Sequence of chain 1.B:
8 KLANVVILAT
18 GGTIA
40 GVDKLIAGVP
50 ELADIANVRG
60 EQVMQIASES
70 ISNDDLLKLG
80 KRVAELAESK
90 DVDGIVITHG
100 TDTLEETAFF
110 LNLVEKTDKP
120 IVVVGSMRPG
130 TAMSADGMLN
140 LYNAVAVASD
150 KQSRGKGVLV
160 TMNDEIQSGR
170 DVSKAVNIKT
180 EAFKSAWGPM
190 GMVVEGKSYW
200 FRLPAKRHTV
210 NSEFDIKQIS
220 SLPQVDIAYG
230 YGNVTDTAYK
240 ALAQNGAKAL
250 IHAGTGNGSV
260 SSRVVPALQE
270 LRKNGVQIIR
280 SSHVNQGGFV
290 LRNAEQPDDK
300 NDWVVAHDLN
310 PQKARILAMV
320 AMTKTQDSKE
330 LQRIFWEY

Binding-site contacts:
Ligand atom OXT contacts residue GLY99 of chain 1.B at 3.4 Å.
Ligand atom OXT contacts residue THR100 of chain 1.B at 3.4 Å (h-bond).
Ligand atom CD contacts residue THR100 of chain 1.B at 3.7 Å.
Ligand atom O contacts residue ALA66 of chain 1.B at 3.5 Å.
Ligand atom CA contacts residue GLU294 of chain 1.A at 3.6 Å.
Ligand atom OE1 contacts residue THR100 of chain 1.B at 2.7 Å (h-bond).
Ligand atom CA contacts residue ASP101 of chain 1.B at 4.0 Å.
Ligand atom O contacts residue ILE65 of chain 1.B at 4.2 Å.
Ligand atom OE1 contacts residue GLY99 of chain 1.B at 4.0 Å.
Ligand atom O contacts residue SER67 of chain 1.B at 2.9 Å (h-bond).
Ligand atom C contacts residue GLY99 of chain 1.B at 3.7 Å.
Ligand atom O contacts residue GLY19 of chain 1.B at 3.6 Å.
Ligand atom C contacts residue GLU68 of chain 1.B at 3.5 Å.
Ligand atom OXT contacts residue GLU68 of chain 1.B at 3.8 Å.
Ligand atom N contacts residue ASP101 of chain 1.B at 2.8 Å (salt-bridge).
Ligand atom CD contacts residue GLY19 of chain 1.B at 4.1 Å.
Ligand atom N contacts residue GLU68 of chain 1.B at 2.7 Å (salt-bridge).
Ligand atom CA contacts residue GLU68 of chain 1.B at 3.4 Å.
Ligand atom C contacts residue ASP101 of chain 1.B at 4.2 Å.
Ligand atom C contacts residue SER67 of chain 1.B at 3.4 Å.
Ligand atom CD contacts residue GLY99 of chain 1.B at 4.0 Å.
Ligand atom OXT contacts residue SER67 of chain 1.B at 2.7 Å (h-bond).
Ligand atom OE2 contacts residue THR100 of chain 1.B at 3.9 Å.
Ligand atom OE2 contacts residue GLY99 of chain 1.B at 3.6 Å.
Ligand atom OE2 contacts residue THR20 of chain 1.B at 2.6 Å (h-bond).
Ligand atom C contacts residue THR100 of chain 1.B at 4.2 Å.
Ligand atom CD contacts residue THR20 of chain 1.B at 3.4 Å.
Ligand atom CG contacts residue THR20 of chain 1.B at 3.5 Å.
Ligand atom N contacts residue GLU294 of chain 1.A at 2.7 Å (salt-bridge).
Ligand atom CB contacts residue GLU294 of chain 1.A at 3.4 Å.
Ligand atom OE2 contacts residue ILE21 of chain 1.B at 3.9 Å.
Ligand atom O contacts residue GLY99 of chain 1.B at 3.3 Å.
Ligand atom OE2 contacts residue SER125 of chain 1.B at 4.0 Å.
Ligand atom OE1 contacts residue SER125 of chain 1.B at 3.7 Å.
Ligand atom N contacts residue SER258 of chain 1.A at 3.8 Å.
Ligand atom CD contacts residue SER125 of chain 1.B at 4.0 Å.
Ligand atom OE1 contacts residue THR20 of chain 1.B at 4.0 Å.
Ligand atom OE2 contacts residue GLY19 of chain 1.B at 3.2 Å.
Ligand atom O contacts residue GLU68 of chain 1.B at 4.0 Å.
Ligand atom OXT contacts residue ASP101 of chain 1.B at 3.2 Å (salt-bridge).

Sequence of chain 1.A:
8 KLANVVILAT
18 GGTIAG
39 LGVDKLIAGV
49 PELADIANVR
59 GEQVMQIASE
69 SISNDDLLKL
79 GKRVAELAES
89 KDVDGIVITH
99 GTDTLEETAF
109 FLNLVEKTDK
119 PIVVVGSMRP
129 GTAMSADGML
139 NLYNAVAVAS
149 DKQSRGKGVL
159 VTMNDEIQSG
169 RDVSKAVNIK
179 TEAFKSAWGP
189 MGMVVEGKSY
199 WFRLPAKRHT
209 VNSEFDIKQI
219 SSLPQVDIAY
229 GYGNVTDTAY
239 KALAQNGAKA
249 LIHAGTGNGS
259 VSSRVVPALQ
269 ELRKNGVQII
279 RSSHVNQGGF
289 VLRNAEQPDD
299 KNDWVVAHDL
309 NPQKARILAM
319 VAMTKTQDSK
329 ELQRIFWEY

A small-molecule ligand and the protein it binds are described below.
Small molecule (SMILES): N[C@@H](CCC(=O)O)C(=O)O